Binding-site contacts:
Ligand atom CAP contacts residue THR234 of chain 1.D at 3.3 Å.
Ligand atom CAJ contacts residue GLY233 of chain 1.D at 3.4 Å.
Ligand atom OBI contacts residue TYR201 of chain 1.D at 3.2 Å.
Ligand atom CAG contacts residue GLY16 of chain 1.D at 3.3 Å.
Ligand atom CAS contacts residue GLN76 of chain 1.D at 3.3 Å.
Ligand atom CAH contacts residue GLY16 of chain 1.D at 3.2 Å.
Ligand atom CBG contacts residue ASP231 of chain 1.D at 3.3 Å.
Ligand atom OAC contacts residue SER328 of chain 1.D at 3.4 Å (h-bond).
Ligand atom OAM contacts residue THR235 of chain 1.D at 3.0 Å (h-bond).
Ligand atom CBG contacts residue GLY37 of chain 1.D at 3.5 Å.
Ligand atom OAU contacts residue THR75 of chain 1.D at 3.4 Å.
Ligand atom CBM contacts residue PRO73 of chain 1.D at 3.5 Å (hydrophobic).
Ligand atom CAH contacts residue GLY14 of chain 1.D at 3.2 Å.
Ligand atom OBV contacts residue TYR74 of chain 1.D at 3.2 Å.
Ligand atom NBQ contacts residue THR235 of chain 1.D at 3.4 Å (h-bond).
Ligand atom CAQ contacts residue GLY233 of chain 1.D at 2.9 Å.
Ligand atom CAF contacts residue ALA338 of chain 1.D at 3.5 Å (hydrophobic).
Ligand atom OAM contacts residue GLN76 of chain 1.D at 3.1 Å (h-bond).
Ligand atom CAH contacts residue THR235 of chain 1.D at 3.4 Å.
Ligand atom CAX contacts residue ASP231 of chain 1.D at 3.4 Å.
Ligand atom CAG contacts residue GLY14 of chain 1.D at 3.4 Å.
Ligand atom NBF contacts residue ASP231 of chain 1.D at 2.7 Å (salt-bridge).
Ligand atom NBQ contacts residue GLY233 of chain 1.D at 3.0 Å (h-bond).
Ligand atom CAK contacts residue SER232 of chain 1.D at 3.3 Å.
Ligand atom CBE contacts residue GLN76 of chain 1.D at 3.2 Å.
Ligand atom NBO contacts residue GLY37 of chain 1.D at 3.1 Å (h-bond).
Ligand atom CAI contacts residue THR235 of chain 1.D at 3.5 Å.
Ligand atom OAU contacts residue GLN76 of chain 1.D at 3.3 Å (h-bond).
Ligand atom OAC contacts residue ASN236 of chain 1.D at 3.3 Å (h-bond).
Ligand atom OAD contacts residue THR235 of chain 1.D at 3.3 Å.
Ligand atom OBV contacts residue THR75 of chain 1.D at 2.9 Å (h-bond).
Ligand atom CBH contacts residue ASP231 of chain 1.D at 3.4 Å.
Ligand atom CAL contacts residue THR235 of chain 1.D at 3.0 Å.
Ligand atom CAO contacts residue THR234 of chain 1.D at 3.4 Å.
Ligand atom NAV contacts residue GLY233 of chain 1.D at 2.9 Å (h-bond).
Ligand atom CBJ contacts residue THR75 of chain 1.D at 2.6 Å.
Ligand atom OAD contacts residue ASN236 of chain 1.D at 3.0 Å (h-bond).
Ligand atom OAC contacts residue ARG238 of chain 1.D at 3.1 Å.
Ligand atom CBD contacts residue GLN76 of chain 1.D at 3.0 Å.
Ligand atom CAH contacts residue GLN15 of chain 1.D at 3.4 Å.

This protein binds this small molecule.
Small molecule (SMILES): CC(C)CNC(=O)[C@@H](NC[C@H](Cc1ccccc1)NC(=O)c1cc(C(=O)N[C@H](C)c2ccccc2)cc(N(C)S(C)(=O)=O)c1)[C@@H](C)O

Sequence of chain 1.D:
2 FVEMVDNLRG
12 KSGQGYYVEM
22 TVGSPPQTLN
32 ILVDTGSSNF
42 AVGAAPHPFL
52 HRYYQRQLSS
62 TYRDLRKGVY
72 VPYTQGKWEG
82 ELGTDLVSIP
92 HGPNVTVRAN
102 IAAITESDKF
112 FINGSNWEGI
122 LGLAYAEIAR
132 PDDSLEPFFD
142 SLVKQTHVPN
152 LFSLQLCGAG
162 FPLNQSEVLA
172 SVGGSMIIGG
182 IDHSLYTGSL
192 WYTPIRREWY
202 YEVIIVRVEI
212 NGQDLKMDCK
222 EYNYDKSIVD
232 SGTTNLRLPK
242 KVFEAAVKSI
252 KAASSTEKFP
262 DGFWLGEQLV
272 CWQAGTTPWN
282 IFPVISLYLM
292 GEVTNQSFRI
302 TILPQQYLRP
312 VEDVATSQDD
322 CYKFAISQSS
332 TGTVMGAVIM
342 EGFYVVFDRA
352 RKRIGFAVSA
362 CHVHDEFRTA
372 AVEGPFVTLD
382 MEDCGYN